Sequence of chain 1.C:
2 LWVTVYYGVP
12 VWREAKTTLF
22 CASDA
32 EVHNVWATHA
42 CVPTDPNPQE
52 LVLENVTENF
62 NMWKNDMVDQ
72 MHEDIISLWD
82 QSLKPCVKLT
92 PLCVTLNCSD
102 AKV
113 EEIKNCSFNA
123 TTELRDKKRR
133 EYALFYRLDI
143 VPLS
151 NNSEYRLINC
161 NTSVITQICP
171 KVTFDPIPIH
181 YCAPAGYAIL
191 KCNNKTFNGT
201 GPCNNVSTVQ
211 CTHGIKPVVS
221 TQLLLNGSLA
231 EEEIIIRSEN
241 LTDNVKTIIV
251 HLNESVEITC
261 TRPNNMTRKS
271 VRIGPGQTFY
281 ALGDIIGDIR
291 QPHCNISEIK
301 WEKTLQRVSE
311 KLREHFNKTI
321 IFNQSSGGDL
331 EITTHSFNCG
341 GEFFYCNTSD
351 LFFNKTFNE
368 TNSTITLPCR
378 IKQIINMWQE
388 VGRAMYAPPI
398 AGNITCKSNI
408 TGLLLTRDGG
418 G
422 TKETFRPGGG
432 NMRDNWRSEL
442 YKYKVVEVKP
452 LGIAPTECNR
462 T

Sequence of chain 1.E:
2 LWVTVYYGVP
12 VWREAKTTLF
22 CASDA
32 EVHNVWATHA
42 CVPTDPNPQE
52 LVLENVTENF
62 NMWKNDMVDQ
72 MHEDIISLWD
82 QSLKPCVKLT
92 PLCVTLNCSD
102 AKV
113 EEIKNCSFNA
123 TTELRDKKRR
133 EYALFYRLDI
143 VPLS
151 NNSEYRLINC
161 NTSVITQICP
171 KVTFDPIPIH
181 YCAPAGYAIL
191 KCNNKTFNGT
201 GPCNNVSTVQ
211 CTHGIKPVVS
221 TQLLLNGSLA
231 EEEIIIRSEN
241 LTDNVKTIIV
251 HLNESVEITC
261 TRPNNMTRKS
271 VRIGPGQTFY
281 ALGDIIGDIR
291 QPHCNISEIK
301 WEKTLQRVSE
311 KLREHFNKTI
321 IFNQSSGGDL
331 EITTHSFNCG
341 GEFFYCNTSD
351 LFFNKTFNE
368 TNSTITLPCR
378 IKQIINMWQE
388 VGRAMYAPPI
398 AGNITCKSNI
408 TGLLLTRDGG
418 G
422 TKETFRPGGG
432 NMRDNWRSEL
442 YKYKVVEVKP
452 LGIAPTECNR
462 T

A protein and the small-molecule ligand that binds it are described below.
Small molecule (SMILES): CC(=O)N[C@H]1[C@H](O[C@H]2[C@H](O)[C@@H](NC(C)=O)CO[C@@H]2CO)O[C@H](CO)[C@@H](O)[C@@H]1O

Binding-site contacts:
Ligand atom O5 contacts residue ILE158 of chain 1.C at 4.5 Å.
Ligand atom C5 contacts residue ARG156 of chain 1.C at 3.8 Å.
Ligand atom C2 contacts residue THR162 of chain 1.C at 4.2 Å.
Ligand atom C2 contacts residue ASN161 of chain 1.C at 2.5 Å.
Ligand atom C6 contacts residue VAL143 of chain 1.C at 4.5 Å (hydrophobic).
Ligand atom C6 contacts residue ARG156 of chain 1.C at 3.6 Å.
Ligand atom C6 contacts residue ILE158 of chain 1.C at 4.2 Å (hydrophobic).
Ligand atom O6 contacts residue ARG156 of chain 1.C at 3.9 Å.
Ligand atom C1 contacts residue ASN161 of chain 1.C at 1.4 Å.
Ligand atom N2 contacts residue THR162 of chain 1.C at 3.4 Å.
Ligand atom C4 contacts residue ASN161 of chain 1.C at 4.2 Å.
Ligand atom C5 contacts residue ASN161 of chain 1.C at 3.6 Å.
Ligand atom C8 contacts residue THR162 of chain 1.C at 4.3 Å.
Ligand atom C7 contacts residue ASN161 of chain 1.C at 3.9 Å.
Ligand atom N2 contacts residue ASN161 of chain 1.C at 2.9 Å (h-bond).
Ligand atom O5 contacts residue ARG156 of chain 1.C at 2.8 Å (salt-bridge).
Ligand atom C1 contacts residue THR162 of chain 1.C at 3.8 Å.
Ligand atom C7 contacts residue THR162 of chain 1.C at 4.3 Å.
Ligand atom O5 contacts residue ASN161 of chain 1.C at 2.3 Å (h-bond).
Ligand atom O7 contacts residue ASN161 of chain 1.C at 4.5 Å.
Ligand atom C3 contacts residue ASN161 of chain 1.C at 3.8 Å.
Ligand atom C8 contacts residue ARG272 of chain 1.E at 4.1 Å.
Ligand atom C1 contacts residue ARG156 of chain 1.C at 3.7 Å.